Sequence of chain 4.B:
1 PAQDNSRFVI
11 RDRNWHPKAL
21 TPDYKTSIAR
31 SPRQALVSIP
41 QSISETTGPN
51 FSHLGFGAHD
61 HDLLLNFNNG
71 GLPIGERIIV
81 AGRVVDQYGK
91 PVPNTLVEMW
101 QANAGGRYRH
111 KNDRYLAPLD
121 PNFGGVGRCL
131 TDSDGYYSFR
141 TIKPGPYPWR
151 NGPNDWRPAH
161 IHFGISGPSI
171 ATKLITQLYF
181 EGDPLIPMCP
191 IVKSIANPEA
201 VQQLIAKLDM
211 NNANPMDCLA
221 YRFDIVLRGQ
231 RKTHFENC

Binding-site contacts:
Ligand atom O8 contacts residue FE1 of chain 4.I at 2.1 Å.
Ligand atom O7 contacts residue HIS162 of chain 4.B at 3.7 Å.
Ligand atom O7 contacts residue ARG157 of chain 4.B at 2.8 Å (salt-bridge).
Ligand atom O8 contacts residue HIS162 of chain 4.B at 3.2 Å (h-bond).
Ligand atom C6 contacts residue TRP149 of chain 4.B at 4.4 Å (hydrophobic).
Ligand atom C3 contacts residue TYR16 of chain 4.C at 3.2 Å (hydrophobic).
Ligand atom O7 contacts residue FE1 of chain 4.I at 2.1 Å.
Ligand atom F9 contacts residue PRO15 of chain 4.C at 3.0 Å.
Ligand atom C4 contacts residue TYR16 of chain 4.C at 3.8 Å (hydrophobic).
Ligand atom C3 contacts residue FE1 of chain 4.I at 4.1 Å.
Ligand atom C6 contacts residue ARG157 of chain 4.B at 3.6 Å.
Ligand atom O8 contacts residue PRO15 of chain 4.C at 4.4 Å.
Ligand atom C3 contacts residue PRO15 of chain 4.C at 3.3 Å (hydrophobic).
Ligand atom C2 contacts residue TYR16 of chain 4.C at 4.0 Å (hydrophobic).
Ligand atom O7 contacts residue HIS160 of chain 4.B at 3.0 Å (h-bond).
Ligand atom C6 contacts residue FE1 of chain 4.I at 4.2 Å.
Ligand atom C1 contacts residue FE1 of chain 4.I at 2.8 Å.
Ligand atom O8 contacts residue HIS160 of chain 4.B at 4.2 Å.
Ligand atom C6 contacts residue TYR147 of chain 4.B at 3.8 Å (hydrophobic).
Ligand atom C4 contacts residue PRO15 of chain 4.C at 3.4 Å (hydrophobic).
Ligand atom F9 contacts residue TYR147 of chain 4.B at 3.7 Å.
Ligand atom O8 contacts residue TYR108 of chain 4.B at 3.1 Å (h-bond).
Ligand atom C5 contacts residue PRO15 of chain 4.C at 4.4 Å (hydrophobic).
Ligand atom C2 contacts residue PRO15 of chain 4.C at 3.9 Å (hydrophobic).
Ligand atom C1 contacts residue ARG157 of chain 4.B at 3.9 Å.
Ligand atom C5 contacts residue TYR147 of chain 4.B at 3.5 Å (hydrophobic).
Ligand atom C1 contacts residue HIS160 of chain 4.B at 4.2 Å.
Ligand atom C3 contacts residue TYR108 of chain 4.B at 4.4 Å (hydrophobic).
Ligand atom C2 contacts residue FE1 of chain 4.I at 2.8 Å.
Ligand atom O8 contacts residue TYR16 of chain 4.C at 3.8 Å.
Ligand atom C2 contacts residue HIS162 of chain 4.B at 4.3 Å.
Ligand atom C5 contacts residue TRP149 of chain 4.B at 3.9 Å (hydrophobic).
Ligand atom C2 contacts residue TYR108 of chain 4.B at 3.9 Å (hydrophobic).
Ligand atom C4 contacts residue TYR147 of chain 4.B at 3.5 Å (hydrophobic).
Ligand atom O7 contacts residue TYR108 of chain 4.B at 3.8 Å.
Ligand atom F9 contacts residue TYR16 of chain 4.C at 3.5 Å.
Ligand atom C1 contacts residue TYR147 of chain 4.B at 4.2 Å (hydrophobic).
Ligand atom C1 contacts residue TYR108 of chain 4.B at 4.2 Å (hydrophobic).
Ligand atom C3 contacts residue TYR147 of chain 4.B at 4.0 Å (hydrophobic).
Ligand atom C1 contacts residue HIS162 of chain 4.B at 4.5 Å.

Sequence of chain 4.C:
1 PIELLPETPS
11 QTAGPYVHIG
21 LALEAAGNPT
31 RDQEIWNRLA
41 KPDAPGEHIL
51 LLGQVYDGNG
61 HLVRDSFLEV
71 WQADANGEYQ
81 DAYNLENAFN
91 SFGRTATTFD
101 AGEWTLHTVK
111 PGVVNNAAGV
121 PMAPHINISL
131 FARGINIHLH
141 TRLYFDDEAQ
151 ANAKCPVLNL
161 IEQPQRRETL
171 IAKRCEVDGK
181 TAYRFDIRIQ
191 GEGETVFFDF

This protein binds this small molecule.
Small molecule (SMILES): Oc1ccc(F)cc1O